Binding-site contacts:
Ligand atom O7 contacts residue ASN232 of chain 1.C at 3.5 Å (h-bond).
Ligand atom C7 contacts residue ASN232 of chain 1.C at 3.2 Å.
Ligand atom N2 contacts residue ASN232 of chain 1.C at 2.8 Å (h-bond).
Ligand atom O6 contacts residue ASN232 of chain 1.C at 4.5 Å.
Ligand atom C4 contacts residue ASN232 of chain 1.C at 4.2 Å.
Ligand atom O6 contacts residue THR108 of chain 1.C at 3.3 Å.
Ligand atom C1 contacts residue ASN232 of chain 1.C at 1.4 Å.
Ligand atom O6 contacts residue THR234 of chain 1.C at 4.3 Å.
Ligand atom C1 contacts residue THR234 of chain 1.C at 4.1 Å.
Ligand atom C5 contacts residue ASN232 of chain 1.C at 3.6 Å.
Ligand atom C8 contacts residue ASN232 of chain 1.C at 3.5 Å.
Ligand atom O5 contacts residue ASN232 of chain 1.C at 2.3 Å (h-bond).
Ligand atom O5 contacts residue THR108 of chain 1.C at 4.2 Å.
Ligand atom C5 contacts residue THR234 of chain 1.C at 4.4 Å.
Ligand atom C3 contacts residue ASN232 of chain 1.C at 3.8 Å.
Ligand atom O5 contacts residue THR234 of chain 1.C at 4.2 Å.
Ligand atom C2 contacts residue ASN232 of chain 1.C at 2.5 Å.

This protein binds this small molecule.
Small molecule (SMILES): CC(=O)N[C@H]1[C@H](O[C@H]2[C@H](O)[C@@H](NC(C)=O)CO[C@@H]2CO)O[C@H](CO)[C@@H](O)[C@@H]1O

Sequence of chain 1.C:
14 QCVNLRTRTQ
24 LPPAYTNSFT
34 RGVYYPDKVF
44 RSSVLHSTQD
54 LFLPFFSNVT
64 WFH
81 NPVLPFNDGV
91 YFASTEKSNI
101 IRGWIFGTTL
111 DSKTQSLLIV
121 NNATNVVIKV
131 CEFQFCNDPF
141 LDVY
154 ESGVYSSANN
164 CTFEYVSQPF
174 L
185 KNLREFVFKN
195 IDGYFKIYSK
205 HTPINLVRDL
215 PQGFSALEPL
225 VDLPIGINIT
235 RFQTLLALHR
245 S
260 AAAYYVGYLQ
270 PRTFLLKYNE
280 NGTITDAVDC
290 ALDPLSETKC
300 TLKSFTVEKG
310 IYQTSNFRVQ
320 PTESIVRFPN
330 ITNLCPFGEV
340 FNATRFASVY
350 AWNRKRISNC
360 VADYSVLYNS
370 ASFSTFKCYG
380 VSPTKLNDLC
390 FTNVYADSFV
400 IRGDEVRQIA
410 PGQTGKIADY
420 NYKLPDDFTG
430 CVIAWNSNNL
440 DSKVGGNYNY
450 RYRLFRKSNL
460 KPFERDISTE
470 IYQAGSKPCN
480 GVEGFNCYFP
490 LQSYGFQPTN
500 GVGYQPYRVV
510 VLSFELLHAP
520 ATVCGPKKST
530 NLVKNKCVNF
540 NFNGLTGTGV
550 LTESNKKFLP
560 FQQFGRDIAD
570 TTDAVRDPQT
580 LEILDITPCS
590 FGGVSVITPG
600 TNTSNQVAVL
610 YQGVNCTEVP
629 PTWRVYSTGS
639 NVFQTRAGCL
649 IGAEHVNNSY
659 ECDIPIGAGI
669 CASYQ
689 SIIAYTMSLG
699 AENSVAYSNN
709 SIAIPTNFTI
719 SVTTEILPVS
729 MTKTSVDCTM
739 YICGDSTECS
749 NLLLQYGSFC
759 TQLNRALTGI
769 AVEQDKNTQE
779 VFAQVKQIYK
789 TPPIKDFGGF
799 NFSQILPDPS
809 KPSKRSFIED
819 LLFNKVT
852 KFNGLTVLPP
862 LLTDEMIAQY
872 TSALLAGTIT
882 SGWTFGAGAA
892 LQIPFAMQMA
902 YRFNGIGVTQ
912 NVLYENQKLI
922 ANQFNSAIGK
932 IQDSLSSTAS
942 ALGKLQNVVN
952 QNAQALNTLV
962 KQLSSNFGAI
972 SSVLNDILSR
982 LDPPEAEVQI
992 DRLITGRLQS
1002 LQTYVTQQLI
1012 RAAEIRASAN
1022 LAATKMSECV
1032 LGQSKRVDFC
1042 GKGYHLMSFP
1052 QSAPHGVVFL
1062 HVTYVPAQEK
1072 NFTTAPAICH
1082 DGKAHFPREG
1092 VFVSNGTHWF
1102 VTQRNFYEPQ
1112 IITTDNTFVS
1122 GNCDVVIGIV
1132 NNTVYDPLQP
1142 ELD